This protein binds this small molecule.
Small molecule (SMILES): CCC1=C(C)C2=c3c(C)c(CC)c4n3[Fe]35n6c(c(C)c(CCC(=O)O)c6C6=[N+]3C(=CC=4)C(C)=C6CCC(=O)O)C=CC1=[N+]25

Binding-site contacts:
Ligand atom C1C contacts residue HIS93 of chain 1.B at 3.8 Å.
Ligand atom C4C contacts residue IMD1 of chain 1.F at 3.7 Å.
Ligand atom C1A contacts residue IMD1 of chain 1.F at 3.4 Å.
Ligand atom C1B contacts residue HIS93 of chain 1.B at 3.5 Å.
Ligand atom NB contacts residue HIS93 of chain 1.B at 2.8 Å (h-bond).
Ligand atom CBC contacts residue LEU32 of chain 1.B at 3.7 Å (hydrophobic).
Ligand atom C4B contacts residue HIS93 of chain 1.B at 3.6 Å.
Ligand atom CAC contacts residue ILE99 of chain 1.B at 3.8 Å (hydrophobic).
Ligand atom CHC contacts residue PHE43 of chain 1.B at 3.6 Å (hydrophobic).
Ligand atom CAB contacts residue VAL68 of chain 1.B at 3.7 Å (hydrophobic).
Ligand atom CAC contacts residue TYR103 of chain 1.B at 3.7 Å (hydrophobic).
Ligand atom C1D contacts residue IMD1 of chain 1.F at 3.5 Å.
Ligand atom ND contacts residue IMD1 of chain 1.F at 2.8 Å (h-bond).
Ligand atom C4A contacts residue HIS93 of chain 1.B at 3.5 Å.
Ligand atom CBB contacts residue LEU89 of chain 1.B at 3.5 Å (hydrophobic).
Ligand atom C1A contacts residue HIS93 of chain 1.B at 3.8 Å.
Ligand atom CHB contacts residue LEU89 of chain 1.B at 3.6 Å (hydrophobic).
Ligand atom CHA contacts residue HIS93 of chain 1.B at 3.8 Å.
Ligand atom C2D contacts residue HIS97 of chain 1.B at 3.7 Å.
Ligand atom CAD contacts residue HIS97 of chain 1.B at 3.1 Å.
Ligand atom NB contacts residue IMD1 of chain 1.F at 3.7 Å.
Ligand atom CHD contacts residue PHE43 of chain 1.B at 3.5 Å (hydrophobic).
Ligand atom CMB contacts residue ILE107 of chain 1.B at 3.9 Å (hydrophobic).
Ligand atom NA contacts residue IMD1 of chain 1.F at 3.0 Å (h-bond).
Ligand atom ND contacts residue HIS93 of chain 1.B at 3.4 Å (h-bond).
Ligand atom C3D contacts residue HIS97 of chain 1.B at 3.4 Å.
Ligand atom FE contacts residue HIS93 of chain 1.B at 2.4 Å.
Ligand atom CHA contacts residue LEU89 of chain 1.B at 3.8 Å (hydrophobic).
Ligand atom NC contacts residue IMD1 of chain 1.F at 3.3 Å.
Ligand atom NC contacts residue HIS93 of chain 1.B at 3.2 Å (h-bond).
Ligand atom O2A contacts residue HIS97 of chain 1.B at 2.9 Å (h-bond).
Ligand atom CBB contacts residue PHE138 of chain 1.B at 3.7 Å (hydrophobic).
Ligand atom CMC contacts residue ILE107 of chain 1.B at 3.7 Å (hydrophobic).
Ligand atom FE contacts residue IMD1 of chain 1.F at 2.5 Å.
Ligand atom NA contacts residue HIS93 of chain 1.B at 3.1 Å (h-bond).
Ligand atom O2A contacts residue LYS96 of chain 1.B at 3.4 Å (salt-bridge).
Ligand atom CHB contacts residue HIS93 of chain 1.B at 3.9 Å.
Ligand atom CHB contacts residue ALA71 of chain 1.B at 3.9 Å (hydrophobic).
Ligand atom CMD contacts residue HIS97 of chain 1.B at 3.3 Å.
Ligand atom C4D contacts residue IMD1 of chain 1.F at 3.3 Å.

Sequence of chain 1.B:
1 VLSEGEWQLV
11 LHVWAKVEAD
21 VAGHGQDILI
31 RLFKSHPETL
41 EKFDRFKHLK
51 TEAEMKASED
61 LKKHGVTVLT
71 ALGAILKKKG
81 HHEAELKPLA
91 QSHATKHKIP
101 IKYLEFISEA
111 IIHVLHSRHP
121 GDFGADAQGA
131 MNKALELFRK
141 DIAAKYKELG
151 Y